Sequence of chain 1.A:
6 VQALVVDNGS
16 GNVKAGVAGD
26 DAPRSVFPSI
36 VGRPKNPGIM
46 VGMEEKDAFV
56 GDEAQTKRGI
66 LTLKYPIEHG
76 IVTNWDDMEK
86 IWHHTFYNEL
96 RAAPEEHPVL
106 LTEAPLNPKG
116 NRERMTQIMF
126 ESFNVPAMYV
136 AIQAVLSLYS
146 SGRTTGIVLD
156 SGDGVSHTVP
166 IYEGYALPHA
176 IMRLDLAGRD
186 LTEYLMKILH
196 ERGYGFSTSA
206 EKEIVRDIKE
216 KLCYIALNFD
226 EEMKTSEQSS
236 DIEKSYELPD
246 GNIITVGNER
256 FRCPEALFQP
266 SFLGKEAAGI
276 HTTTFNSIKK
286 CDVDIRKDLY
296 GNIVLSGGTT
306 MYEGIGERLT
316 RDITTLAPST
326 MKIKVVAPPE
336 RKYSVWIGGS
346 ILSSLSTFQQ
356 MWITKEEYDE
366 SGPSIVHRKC

Binding-site contacts:
Ligand atom C23 contacts residue ILE76 of chain 1.D at 3.3 Å (hydrophobic).
Ligand atom C23 contacts residue PRO113 of chain 1.D at 3.7 Å (hydrophobic).
Ligand atom BR contacts residue HIS74 of chain 1.D at 3.2 Å.
Ligand atom C30 contacts residue GLY198 of chain 1.A at 3.5 Å.
Ligand atom N contacts residue GLY198 of chain 1.A at 3.2 Å (h-bond).
Ligand atom O contacts residue TYR199 of chain 1.A at 4.1 Å.
Ligand atom C contacts residue ASN247 of chain 1.A at 3.2 Å.
Ligand atom C6 contacts residue GLY198 of chain 1.A at 4.0 Å.
Ligand atom C11 contacts residue GLY200 of chain 1.A at 3.5 Å.
Ligand atom BR contacts residue ASP180 of chain 1.D at 3.5 Å.
Ligand atom C13 contacts residue PHE201 of chain 1.A at 3.8 Å (hydrophobic).
Ligand atom C24 contacts residue ILE76 of chain 1.D at 4.0 Å (hydrophobic).
Ligand atom C22 contacts residue ILE76 of chain 1.D at 3.3 Å (hydrophobic).
Ligand atom O4 contacts residue GLU206 of chain 1.A at 3.3 Å (salt-bridge).
Ligand atom O5 contacts residue GLY115 of chain 1.D at 3.6 Å.
Ligand atom O3 contacts residue GLY200 of chain 1.A at 3.5 Å (h-bond).
Ligand atom C24 contacts residue HIS195 of chain 1.A at 4.0 Å.
Ligand atom N2 contacts residue GLY200 of chain 1.A at 3.6 Å (h-bond).
Ligand atom O contacts residue GLY198 of chain 1.A at 3.8 Å.
Ligand atom C2 contacts residue TYR199 of chain 1.A at 3.3 Å (hydrophobic).
Ligand atom O4 contacts residue GLY200 of chain 1.A at 3.2 Å (h-bond).
Ligand atom C16 contacts residue TYR199 of chain 1.A at 3.9 Å (hydrophobic).
Ligand atom C35 contacts residue TYR199 of chain 1.A at 2.8 Å (hydrophobic).
Ligand atom C14 contacts residue TYR199 of chain 1.A at 4.0 Å (hydrophobic).
Ligand atom C24 contacts residue PRO113 of chain 1.D at 3.3 Å (hydrophobic).
Ligand atom C26 contacts residue ARG178 of chain 1.D at 3.5 Å.
Ligand atom C29 contacts residue GLY198 of chain 1.A at 4.0 Å.
Ligand atom C21 contacts residue ILE76 of chain 1.D at 3.5 Å (hydrophobic).
Ligand atom C26 contacts residue HIS195 of chain 1.A at 3.7 Å.
Ligand atom C27 contacts residue ILE76 of chain 1.D at 4.0 Å (hydrophobic).
Ligand atom C3 contacts residue TYR199 of chain 1.A at 3.6 Å (hydrophobic).
Ligand atom C16 contacts residue LEU243 of chain 1.A at 3.1 Å (hydrophobic).
Ligand atom C16 contacts residue ILE249 of chain 1.A at 3.3 Å (hydrophobic).
Ligand atom C25 contacts residue ARG178 of chain 1.D at 3.8 Å.
Ligand atom C17 contacts residue VAL288 of chain 1.B at 3.8 Å (hydrophobic).
Ligand atom N3 contacts residue ASP180 of chain 1.D at 3.1 Å (salt-bridge).
Ligand atom C20 contacts residue ILE76 of chain 1.D at 3.8 Å (hydrophobic).
Ligand atom C28 contacts residue ASP180 of chain 1.D at 3.7 Å.
Ligand atom C25 contacts residue HIS195 of chain 1.A at 3.4 Å.
Ligand atom C25 contacts residue LEU111 of chain 1.D at 3.4 Å (hydrophobic).

Sequence of chain 1.D:
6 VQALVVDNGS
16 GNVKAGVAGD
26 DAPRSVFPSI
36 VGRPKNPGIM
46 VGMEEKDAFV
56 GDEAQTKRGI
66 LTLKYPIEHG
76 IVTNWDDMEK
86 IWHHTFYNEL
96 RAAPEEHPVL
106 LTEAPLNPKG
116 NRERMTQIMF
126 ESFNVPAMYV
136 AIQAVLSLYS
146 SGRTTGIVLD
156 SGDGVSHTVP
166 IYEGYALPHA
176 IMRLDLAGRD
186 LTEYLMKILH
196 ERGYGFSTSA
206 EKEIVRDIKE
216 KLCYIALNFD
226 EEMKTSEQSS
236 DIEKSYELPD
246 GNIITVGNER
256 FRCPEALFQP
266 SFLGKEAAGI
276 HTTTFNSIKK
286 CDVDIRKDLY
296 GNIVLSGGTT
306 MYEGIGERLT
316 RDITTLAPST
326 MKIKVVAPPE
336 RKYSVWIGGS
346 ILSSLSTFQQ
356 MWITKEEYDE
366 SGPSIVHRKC

This small molecule binds to this protein.
Small molecule (SMILES): C/C1=C\[C@H](C)C[C@H](C)OC(=O)C[C@H](c2ccc(O)cc2)NC(=O)[C@@H](Cc2c(Br)[nH]c3ccccc23)N(C)C(=O)[C@H](C)NC(=O)[C@@H](C)C1

Sequence of chain 1.B:
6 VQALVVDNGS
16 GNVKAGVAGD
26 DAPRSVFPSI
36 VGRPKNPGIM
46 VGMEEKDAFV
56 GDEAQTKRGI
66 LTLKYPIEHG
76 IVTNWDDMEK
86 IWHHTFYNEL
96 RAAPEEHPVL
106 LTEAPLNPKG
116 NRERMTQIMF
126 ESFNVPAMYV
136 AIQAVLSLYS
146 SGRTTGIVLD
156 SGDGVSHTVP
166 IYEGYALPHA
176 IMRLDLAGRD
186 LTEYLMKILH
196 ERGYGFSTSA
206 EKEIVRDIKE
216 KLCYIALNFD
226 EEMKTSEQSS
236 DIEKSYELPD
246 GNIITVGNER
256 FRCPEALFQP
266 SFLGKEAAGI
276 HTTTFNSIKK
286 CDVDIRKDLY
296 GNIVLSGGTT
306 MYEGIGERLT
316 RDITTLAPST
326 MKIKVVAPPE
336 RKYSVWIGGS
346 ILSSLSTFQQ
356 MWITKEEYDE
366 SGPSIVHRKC